Binding-site contacts:
Ligand atom N3' contacts residue ASP263 of chain 1.E at 2.8 Å (salt-bridge).
Ligand atom C6' contacts residue TYR231 of chain 1.E at 3.7 Å (hydrophobic).
Ligand atom N1' contacts residue GLU233 of chain 1.E at 2.9 Å (salt-bridge).
Ligand atom C2' contacts residue PHE14 of chain 1.E at 3.9 Å (hydrophobic).
Ligand atom C5 contacts residue TYR54 of chain 1.E at 3.6 Å (hydrophobic).
Ligand atom N4' contacts residue PHE14 of chain 1.E at 3.7 Å.
Ligand atom C4A contacts residue TYR231 of chain 1.E at 3.7 Å (hydrophobic).
Ligand atom C4' contacts residue ASP263 of chain 1.E at 3.6 Å.
Ligand atom C3 contacts residue TYR54 of chain 1.E at 3.2 Å (hydrophobic).
Ligand atom C3 contacts residue TYR231 of chain 1.E at 3.5 Å (hydrophobic).
Ligand atom N4' contacts residue ASP263 of chain 1.E at 2.9 Å (salt-bridge).
Ligand atom C4' contacts residue TYR54 of chain 1.E at 4.1 Å (hydrophobic).
Ligand atom N3' contacts residue CYS119 of chain 1.E at 3.9 Å.
Ligand atom N1' contacts residue CYS119 of chain 1.E at 3.4 Å (h-bond).
Ligand atom C4 contacts residue TYR231 of chain 1.E at 3.5 Å (hydrophobic).
Ligand atom C2A contacts residue ASP263 of chain 1.E at 3.8 Å.
Ligand atom C2A contacts residue GLU233 of chain 1.E at 3.8 Å.
Ligand atom C2' contacts residue CYS119 of chain 1.E at 3.7 Å (hydrophobic).
Ligand atom C5A contacts residue TYR54 of chain 1.E at 4.0 Å (hydrophobic).
Ligand atom C2 contacts residue TYR231 of chain 1.E at 3.9 Å (hydrophobic).
Ligand atom C35 contacts residue TYR261 of chain 1.E at 4.0 Å (hydrophobic).
Ligand atom C2 contacts residue TYR54 of chain 1.E at 3.8 Å (hydrophobic).
Ligand atom C2' contacts residue GLU233 of chain 1.E at 3.8 Å.
Ligand atom O5G contacts residue PHE159 of chain 1.E at 4.0 Å.
Ligand atom C6' contacts residue CYS119 of chain 1.E at 3.4 Å (hydrophobic).
Ligand atom N3' contacts residue PHE14 of chain 1.E at 3.6 Å.
Ligand atom C35 contacts residue TYR54 of chain 1.E at 3.5 Å (hydrophobic).
Ligand atom C4 contacts residue TYR54 of chain 1.E at 3.2 Å (hydrophobic).
Ligand atom C4A contacts residue TYR261 of chain 1.E at 3.6 Å (hydrophobic).
Ligand atom C4A contacts residue TYR54 of chain 1.E at 3.6 Å (hydrophobic).
Ligand atom C5A contacts residue PHE159 of chain 1.E at 3.8 Å (hydrophobic).
Ligand atom N4' contacts residue TYR261 of chain 1.E at 3.9 Å.
Ligand atom C6' contacts residue GLU233 of chain 1.E at 3.7 Å.
Ligand atom C4' contacts residue PHE14 of chain 1.E at 3.6 Å (hydrophobic).
Ligand atom C2' contacts residue ASP263 of chain 1.E at 3.7 Å.
Ligand atom C5' contacts residue CYS119 of chain 1.E at 4.0 Å (hydrophobic).
Ligand atom N4' contacts residue ASP69 of chain 1.E at 3.1 Å (salt-bridge).
Ligand atom C35 contacts residue TYR231 of chain 1.E at 3.7 Å (hydrophobic).
Ligand atom N4' contacts residue TYR54 of chain 1.E at 3.3 Å (h-bond).
Ligand atom S1 contacts residue TYR54 of chain 1.E at 4.0 Å.

This protein binds this small molecule.
Small molecule (SMILES): Cc1ncc(Cc2csc(CCO)c2C)c(N)n1

Sequence of chain 1.E:
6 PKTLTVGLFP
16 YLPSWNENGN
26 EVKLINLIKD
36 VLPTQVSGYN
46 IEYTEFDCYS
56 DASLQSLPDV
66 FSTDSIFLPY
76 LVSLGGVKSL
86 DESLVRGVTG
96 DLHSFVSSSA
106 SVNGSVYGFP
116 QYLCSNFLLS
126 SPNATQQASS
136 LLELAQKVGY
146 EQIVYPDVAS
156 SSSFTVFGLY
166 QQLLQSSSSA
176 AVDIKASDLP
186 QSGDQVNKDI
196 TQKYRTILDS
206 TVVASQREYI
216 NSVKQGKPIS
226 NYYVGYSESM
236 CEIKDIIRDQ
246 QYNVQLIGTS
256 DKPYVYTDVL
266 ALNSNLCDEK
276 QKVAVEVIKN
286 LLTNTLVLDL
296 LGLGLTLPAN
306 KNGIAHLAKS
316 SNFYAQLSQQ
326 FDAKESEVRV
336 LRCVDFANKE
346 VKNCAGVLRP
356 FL